Binding-site contacts:
Ligand atom OAM contacts residue GLU82 of chain 1.A at 3.0 Å (salt-bridge).
Ligand atom O contacts residue ALA201 of chain 1.A at 3.8 Å.
Ligand atom CA contacts residue TYR281 of chain 1.A at 3.6 Å (hydrophobic).
Ligand atom CAB contacts residue GLU245 of chain 1.A at 3.5 Å.
Ligand atom CB contacts residue PHE123 of chain 1.A at 3.8 Å (hydrophobic).
Ligand atom OXT contacts residue TYR281 of chain 1.A at 2.7 Å (h-bond).
Ligand atom CAL contacts residue SER156 of chain 1.A at 3.4 Å.
Ligand atom CB contacts residue MET121 of chain 1.A at 3.8 Å (hydrophobic).
Ligand atom CAK contacts residue SER156 of chain 1.A at 3.6 Å.
Ligand atom OAP contacts residue PHE123 of chain 1.A at 3.9 Å.
Ligand atom CAB contacts residue PHE123 of chain 1.A at 3.7 Å (hydrophobic).
Ligand atom CAJ contacts residue GLU82 of chain 1.A at 3.2 Å.
Ligand atom OAQ contacts residue ALA201 of chain 1.A at 3.2 Å (h-bond).
Ligand atom CAG contacts residue GLU82 of chain 1.A at 3.8 Å.
Ligand atom CAB contacts residue TYR30 of chain 1.A at 3.8 Å (hydrophobic).
Ligand atom CAC contacts residue GLU245 of chain 1.A at 3.4 Å.
Ligand atom O contacts residue ARG222 of chain 1.A at 2.8 Å (salt-bridge).
Ligand atom OAS contacts residue GLU82 of chain 1.A at 2.9 Å (salt-bridge).
Ligand atom OAR contacts residue GLU82 of chain 1.A at 2.7 Å (salt-bridge).
Ligand atom OAM contacts residue PHE123 of chain 1.A at 3.6 Å.
Ligand atom OXT contacts residue ARG222 of chain 1.A at 2.8 Å (salt-bridge).
Ligand atom CAG contacts residue TYR30 of chain 1.A at 3.9 Å (hydrophobic).
Ligand atom OAS contacts residue ASP157 of chain 1.A at 3.6 Å.
Ligand atom O contacts residue PHE34 of chain 1.A at 3.4 Å.
Ligand atom CAH contacts residue GLU82 of chain 1.A at 3.6 Å.
Ligand atom OAR contacts residue TYR30 of chain 1.A at 3.4 Å.
Ligand atom OXT contacts residue PHE34 of chain 1.A at 3.5 Å.
Ligand atom OAS contacts residue THR159 of chain 1.A at 3.4 Å (h-bond).
Ligand atom CAC contacts residue MET121 of chain 1.A at 3.7 Å (hydrophobic).
Ligand atom C contacts residue TYR281 of chain 1.A at 3.6 Å (hydrophobic).
Ligand atom CAC contacts residue PHE123 of chain 1.A at 3.8 Å (hydrophobic).
Ligand atom OAM contacts residue TYR30 of chain 1.A at 3.1 Å.
Ligand atom OAM contacts residue GLU245 of chain 1.A at 2.9 Å (salt-bridge).
Ligand atom OAT contacts residue PRO155 of chain 1.A at 3.4 Å.
Ligand atom O contacts residue TYR30 of chain 1.A at 3.4 Å.
Ligand atom C contacts residue ARG222 of chain 1.A at 3.5 Å.
Ligand atom OAT contacts residue SER156 of chain 1.A at 3.8 Å.
Ligand atom CAL contacts residue GLU82 of chain 1.A at 3.5 Å.
Ligand atom C contacts residue PHE34 of chain 1.A at 3.8 Å (hydrophobic).
Ligand atom CB contacts residue TYR281 of chain 1.A at 3.7 Å (hydrophobic).

Sequence of chain 1.A:
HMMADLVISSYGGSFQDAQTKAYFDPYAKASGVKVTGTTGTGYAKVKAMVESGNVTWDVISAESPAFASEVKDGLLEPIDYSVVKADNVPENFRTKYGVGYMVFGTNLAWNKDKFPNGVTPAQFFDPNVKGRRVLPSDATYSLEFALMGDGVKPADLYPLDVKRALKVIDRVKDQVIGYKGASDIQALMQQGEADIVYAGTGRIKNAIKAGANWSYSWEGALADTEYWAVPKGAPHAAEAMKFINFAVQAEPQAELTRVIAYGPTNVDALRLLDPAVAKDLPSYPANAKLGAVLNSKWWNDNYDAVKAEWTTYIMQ

This protein binds this small molecule.
Small molecule (SMILES): O=C(O)[C@@H]1C=CC(=O)N1C[C@@H](O)[C@@H](O)[C@H](O)[C@H](O)CO